Sequence of chain 1.A:
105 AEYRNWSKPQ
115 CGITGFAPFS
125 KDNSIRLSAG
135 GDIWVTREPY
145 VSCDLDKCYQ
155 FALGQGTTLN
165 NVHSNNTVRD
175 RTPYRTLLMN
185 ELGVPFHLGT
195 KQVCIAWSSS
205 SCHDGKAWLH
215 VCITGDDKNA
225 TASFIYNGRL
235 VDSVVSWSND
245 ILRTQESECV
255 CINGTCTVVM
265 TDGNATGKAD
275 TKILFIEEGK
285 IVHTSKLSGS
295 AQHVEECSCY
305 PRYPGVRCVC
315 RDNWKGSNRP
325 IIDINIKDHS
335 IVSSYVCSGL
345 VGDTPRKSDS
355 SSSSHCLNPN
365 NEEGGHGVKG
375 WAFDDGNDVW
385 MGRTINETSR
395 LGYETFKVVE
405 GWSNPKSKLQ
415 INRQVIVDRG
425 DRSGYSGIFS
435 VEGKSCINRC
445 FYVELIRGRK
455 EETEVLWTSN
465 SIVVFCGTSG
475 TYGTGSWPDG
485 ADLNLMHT

Sequence of chain 1.D:
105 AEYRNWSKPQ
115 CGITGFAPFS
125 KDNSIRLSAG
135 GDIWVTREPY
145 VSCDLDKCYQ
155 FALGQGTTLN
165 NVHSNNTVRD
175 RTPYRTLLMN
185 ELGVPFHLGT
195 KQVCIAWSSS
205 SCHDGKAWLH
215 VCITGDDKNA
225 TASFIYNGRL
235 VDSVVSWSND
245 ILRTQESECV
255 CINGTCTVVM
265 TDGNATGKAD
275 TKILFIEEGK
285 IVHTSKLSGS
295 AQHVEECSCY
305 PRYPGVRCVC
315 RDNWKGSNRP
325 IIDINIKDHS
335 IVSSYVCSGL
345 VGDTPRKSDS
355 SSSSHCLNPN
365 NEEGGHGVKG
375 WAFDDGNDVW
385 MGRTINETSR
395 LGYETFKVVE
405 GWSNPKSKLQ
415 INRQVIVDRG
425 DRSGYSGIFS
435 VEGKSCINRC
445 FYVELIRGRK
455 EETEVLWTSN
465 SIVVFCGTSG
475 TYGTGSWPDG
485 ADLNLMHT

Binding-site contacts:
Ligand atom O7 contacts residue THR478 of chain 1.A at 3.5 Å (h-bond).
Ligand atom O2 contacts residue GLN414 of chain 1.A at 2.8 Å (h-bond).
Ligand atom C6 contacts residue GLN414 of chain 1.A at 3.7 Å.
Ligand atom C8 contacts residue TYR476 of chain 1.A at 3.7 Å (hydrophobic).
Ligand atom O6 contacts residue TYR476 of chain 1.A at 3.4 Å.
Ligand atom C1 contacts residue ASN223 of chain 1.D at 1.4 Å.
Ligand atom O5 contacts residue ILE415 of chain 1.A at 3.7 Å.
Ligand atom O6 contacts residue GLY477 of chain 1.A at 2.8 Å (h-bond).
Ligand atom O4 contacts residue ARG417 of chain 1.A at 3.3 Å (salt-bridge).
Ligand atom C8 contacts residue ASN416 of chain 1.A at 3.7 Å.
Ligand atom C3 contacts residue GLN414 of chain 1.A at 3.7 Å.
Ligand atom O5 contacts residue THR478 of chain 1.A at 3.4 Å.
Ligand atom C7 contacts residue ASN223 of chain 1.D at 2.9 Å.
Ligand atom C2 contacts residue ARG417 of chain 1.A at 3.8 Å.
Ligand atom C1 contacts residue THR478 of chain 1.A at 3.8 Å.
Ligand atom O6 contacts residue THR478 of chain 1.A at 3.6 Å.
Ligand atom C6 contacts residue TYR476 of chain 1.A at 3.3 Å (hydrophobic).
Ligand atom C4 contacts residue GLN414 of chain 1.A at 3.4 Å.
Ligand atom O4 contacts residue ARG417 of chain 1.A at 3.8 Å.
Ligand atom O3 contacts residue ASN416 of chain 1.A at 3.1 Å (h-bond).
Ligand atom C6 contacts residue GLY477 of chain 1.A at 3.5 Å.
Ligand atom O2 contacts residue ILE415 of chain 1.A at 3.4 Å.
Ligand atom C5 contacts residue ASN223 of chain 1.D at 3.7 Å.
Ligand atom C2 contacts residue THR478 of chain 1.A at 3.8 Å.
Ligand atom C3 contacts residue ASN223 of chain 1.D at 3.7 Å.
Ligand atom C2 contacts residue ASN223 of chain 1.D at 2.3 Å.
Ligand atom O2 contacts residue ARG417 of chain 1.A at 3.5 Å.
Ligand atom O3 contacts residue GLN414 of chain 1.A at 3.1 Å (h-bond).
Ligand atom O6 contacts residue ILE415 of chain 1.A at 3.8 Å.
Ligand atom O5 contacts residue TYR476 of chain 1.A at 3.8 Å.
Ligand atom O5 contacts residue GLY477 of chain 1.A at 3.3 Å.
Ligand atom C2 contacts residue GLN414 of chain 1.A at 3.5 Å.
Ligand atom C3 contacts residue GLN414 of chain 1.A at 3.9 Å.
Ligand atom O4 contacts residue ASN416 of chain 1.A at 3.6 Å (h-bond).
Ligand atom N2 contacts residue ASN223 of chain 1.D at 2.8 Å (h-bond).
Ligand atom O7 contacts residue ASN223 of chain 1.D at 2.7 Å (h-bond).
Ligand atom C5 contacts residue TYR476 of chain 1.A at 3.9 Å (hydrophobic).
Ligand atom O5 contacts residue ASN223 of chain 1.D at 2.4 Å (h-bond).
Ligand atom N2 contacts residue ASN416 of chain 1.A at 3.8 Å.
Ligand atom C3 contacts residue ASN416 of chain 1.A at 3.6 Å.

The protein below binds the small molecule below.
Small molecule (SMILES): CC(=O)N[C@H]1[C@H](O[C@H]2[C@H](O)[C@@H](NC(C)=O)CO[C@@H]2CO)O[C@H](CO)[C@@H](O[C@@H]2O[C@H](CO[C@H]3O[C@H](CO[C@H]4O[C@H](CO)[C@@H](O)[C@H](O)[C@@H]4O)[C@@H](O)[C@H](O[C@H]4O[C@H](CO)[C@@H](O)[C@H](O)[C@@H]4O)[C@@H]3O)[C@@H](O)[C@H](O[C@H]3O[C@H](CO)[C@@H](O)[C@H](O)[C@@H]3O[C@H]3O[C@H](CO)[C@@H](O)[C@H](O)[C@@H]3O)[C@@H]2O)[C@@H]1O